Sequence of chain 1.A:
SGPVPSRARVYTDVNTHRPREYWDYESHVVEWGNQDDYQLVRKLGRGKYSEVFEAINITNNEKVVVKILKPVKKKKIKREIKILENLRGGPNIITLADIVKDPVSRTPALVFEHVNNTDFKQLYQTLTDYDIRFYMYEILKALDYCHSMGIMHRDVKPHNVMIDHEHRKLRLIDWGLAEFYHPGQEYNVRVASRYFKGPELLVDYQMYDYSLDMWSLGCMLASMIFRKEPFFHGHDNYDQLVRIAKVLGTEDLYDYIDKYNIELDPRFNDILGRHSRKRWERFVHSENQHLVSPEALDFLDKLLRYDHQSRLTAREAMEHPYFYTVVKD

Binding-site contacts:
Ligand atom BR2 contacts residue GLU114 of chain 1.A at 3.2 Å.
Ligand atom CCT contacts residue ILE174 of chain 1.A at 4.0 Å (hydrophobic).
Ligand atom NBS contacts residue VAL53 of chain 1.A at 3.8 Å.
Ligand atom CCS contacts residue VAL53 of chain 1.A at 4.1 Å (hydrophobic).
Ligand atom CCO contacts residue MET163 of chain 1.A at 4.2 Å (hydrophobic).
Ligand atom CCT contacts residue VAL53 of chain 1.A at 4.2 Å (hydrophobic).
Ligand atom BR2 contacts residue VAL116 of chain 1.A at 4.3 Å.
Ligand atom BR3 contacts residue ASN118 of chain 1.A at 4.2 Å.
Ligand atom CCH contacts residue DAS1 of chain 1.B at 1.4 Å.
Ligand atom CCP contacts residue VAL66 of chain 1.A at 3.9 Å (hydrophobic).
Ligand atom BR1 contacts residue VAL66 of chain 1.A at 4.2 Å.
Ligand atom CCP contacts residue MET163 of chain 1.A at 3.7 Å (hydrophobic).
Ligand atom BR3 contacts residue MET163 of chain 1.A at 4.0 Å.
Ligand atom CCT contacts residue MET163 of chain 1.A at 4.2 Å (hydrophobic).
Ligand atom NDB contacts residue VAL53 of chain 1.A at 3.9 Å.
Ligand atom BR3 contacts residue VAL116 of chain 1.A at 3.1 Å.
Ligand atom CCR contacts residue MET163 of chain 1.A at 3.6 Å (hydrophobic).
Ligand atom CBJ contacts residue LYS158 of chain 1.A at 4.3 Å.
Ligand atom OAI contacts residue DAS1 of chain 1.B at 2.3 Å (h-bond).
Ligand atom NBS contacts residue ILE174 of chain 1.A at 3.6 Å.
Ligand atom BR4 contacts residue MET163 of chain 1.A at 3.8 Å.
Ligand atom BR4 contacts residue LEU45 of chain 1.A at 4.0 Å.
Ligand atom NDB contacts residue ILE174 of chain 1.A at 4.2 Å.
Ligand atom BR3 contacts residue VAL66 of chain 1.A at 4.0 Å.
Ligand atom CBG contacts residue GLY48 of chain 1.A at 4.0 Å.
Ligand atom CBJ contacts residue DAS1 of chain 1.B at 2.4 Å.
Ligand atom BR2 contacts residue ILE95 of chain 1.A at 3.7 Å.
Ligand atom CBA contacts residue VAL53 of chain 1.A at 3.6 Å (hydrophobic).
Ligand atom OAI contacts residue GLY48 of chain 1.A at 3.4 Å.
Ligand atom CCS contacts residue VAL66 of chain 1.A at 4.0 Å (hydrophobic).
Ligand atom CBA contacts residue ILE174 of chain 1.A at 4.0 Å (hydrophobic).
Ligand atom BR2 contacts residue VAL66 of chain 1.A at 3.6 Å.
Ligand atom CCO contacts residue VAL66 of chain 1.A at 3.7 Å (hydrophobic).
Ligand atom BR1 contacts residue PHE113 of chain 1.A at 3.5 Å.
Ligand atom OAI contacts residue LYS49 of chain 1.A at 4.1 Å.
Ligand atom CCS contacts residue ILE174 of chain 1.A at 3.6 Å (hydrophobic).
Ligand atom CCQ contacts residue ILE174 of chain 1.A at 3.8 Å (hydrophobic).
Ligand atom BR1 contacts residue ILE174 of chain 1.A at 4.2 Å.
Ligand atom CBG contacts residue DAS1 of chain 1.B at 3.8 Å.
Ligand atom CCQ contacts residue VAL66 of chain 1.A at 3.7 Å (hydrophobic).

Sequence of chain 1.B:
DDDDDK

The protein below binds the small molecule below.
Small molecule (SMILES): O=C(O)CCCCCCCn1cnc2c(Br)c(Br)c(Br)c(Br)c21